Binding-site contacts:
Ligand atom C18 contacts residue LYS10 of chain 1.A at 3.8 Å.
Ligand atom C2 contacts residue GLU134 of chain 3.A at 3.8 Å.
Ligand atom O1 contacts residue ILE177 of chain 1.A at 4.0 Å.
Ligand atom O2 contacts residue GLU134 of chain 3.A at 3.3 Å (salt-bridge).
Ligand atom C1 contacts residue GLU133 of chain 3.A at 4.3 Å.
Ligand atom C11 contacts residue PRO131 of chain 3.A at 3.9 Å (hydrophobic).
Ligand atom C12 contacts residue GLU133 of chain 3.A at 3.4 Å.
Ligand atom O3 contacts residue GLU133 of chain 3.A at 3.7 Å.
Ligand atom C19 contacts residue GLU134 of chain 3.A at 3.6 Å.
Ligand atom C7 contacts residue ILE202 of chain 1.A at 3.9 Å (hydrophobic).
Ligand atom O2 contacts residue PRO131 of chain 3.A at 3.2 Å.
Ligand atom C11 contacts residue GLU133 of chain 3.A at 3.6 Å.
Ligand atom C19 contacts residue SER11 of chain 1.A at 3.7 Å.
Ligand atom O2 contacts residue GLU133 of chain 3.A at 3.5 Å.
Ligand atom C14 contacts residue ARG169 of chain 1.A at 3.8 Å.
Ligand atom O1 contacts residue PRO175 of chain 1.A at 4.1 Å.
Ligand atom C4 contacts residue ILE174 of chain 1.A at 4.2 Å (hydrophobic).
Ligand atom O1 contacts residue TYR150 of chain 1.A at 3.7 Å.
Ligand atom C9 contacts residue GLU133 of chain 3.A at 3.9 Å.
Ligand atom C6 contacts residue PRO175 of chain 1.A at 4.0 Å (hydrophobic).
Ligand atom O1 contacts residue ILE174 of chain 1.A at 3.2 Å.
Ligand atom C6 contacts residue PRO176 of chain 1.A at 3.5 Å (hydrophobic).
Ligand atom C1 contacts residue GLU134 of chain 3.A at 3.9 Å.
Ligand atom C3 contacts residue ILE177 of chain 1.A at 3.9 Å (hydrophobic).
Ligand atom C11 contacts residue GLU134 of chain 3.A at 4.3 Å.
Ligand atom C5 contacts residue ILE177 of chain 1.A at 3.9 Å (hydrophobic).
Ligand atom C12 contacts residue PRO131 of chain 3.A at 3.9 Å (hydrophobic).
Ligand atom C4 contacts residue ILE177 of chain 1.A at 3.3 Å (hydrophobic).
Ligand atom C15 contacts residue GLY203 of chain 1.A at 4.0 Å.
Ligand atom C6 contacts residue ILE177 of chain 1.A at 4.2 Å (hydrophobic).
Ligand atom C16 contacts residue TYR165 of chain 1.A at 4.3 Å (hydrophobic).
Ligand atom C5 contacts residue PRO175 of chain 1.A at 4.1 Å (hydrophobic).
Ligand atom C3 contacts residue TYR150 of chain 1.A at 4.2 Å (hydrophobic).
Ligand atom C15 contacts residue ILE202 of chain 1.A at 3.4 Å (hydrophobic).
Ligand atom C7 contacts residue PRO175 of chain 1.A at 4.1 Å (hydrophobic).
Ligand atom C3 contacts residue ILE174 of chain 1.A at 3.9 Å (hydrophobic).
Ligand atom O3 contacts residue ARG169 of chain 1.A at 3.3 Å (salt-bridge).
Ligand atom C4 contacts residue PRO175 of chain 1.A at 3.3 Å (hydrophobic).
Ligand atom C18 contacts residue PRO131 of chain 3.A at 3.9 Å (hydrophobic).
Ligand atom C3 contacts residue PRO175 of chain 1.A at 4.2 Å (hydrophobic).

A protein and the small-molecule ligand that binds it are described below.
Small molecule (SMILES): C[C@]12C=CC(=O)C=C1CC[C@@H]1[C@@H]2C(=O)C[C@@]2(C)[C@H]1CC[C@]2(O)C(O)=CO

Sequence of chain 1.A:
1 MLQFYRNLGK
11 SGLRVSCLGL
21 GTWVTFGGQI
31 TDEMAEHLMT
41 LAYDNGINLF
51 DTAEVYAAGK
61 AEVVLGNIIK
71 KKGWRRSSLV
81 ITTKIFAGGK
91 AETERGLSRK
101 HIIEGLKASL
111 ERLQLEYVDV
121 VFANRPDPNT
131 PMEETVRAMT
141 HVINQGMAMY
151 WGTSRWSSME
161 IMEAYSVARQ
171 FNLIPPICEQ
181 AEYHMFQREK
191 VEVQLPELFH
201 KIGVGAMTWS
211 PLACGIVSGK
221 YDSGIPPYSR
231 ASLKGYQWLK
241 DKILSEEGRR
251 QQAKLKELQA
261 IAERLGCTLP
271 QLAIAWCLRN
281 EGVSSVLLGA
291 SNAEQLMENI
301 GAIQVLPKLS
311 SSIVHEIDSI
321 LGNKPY

Sequence of chain 3.A:
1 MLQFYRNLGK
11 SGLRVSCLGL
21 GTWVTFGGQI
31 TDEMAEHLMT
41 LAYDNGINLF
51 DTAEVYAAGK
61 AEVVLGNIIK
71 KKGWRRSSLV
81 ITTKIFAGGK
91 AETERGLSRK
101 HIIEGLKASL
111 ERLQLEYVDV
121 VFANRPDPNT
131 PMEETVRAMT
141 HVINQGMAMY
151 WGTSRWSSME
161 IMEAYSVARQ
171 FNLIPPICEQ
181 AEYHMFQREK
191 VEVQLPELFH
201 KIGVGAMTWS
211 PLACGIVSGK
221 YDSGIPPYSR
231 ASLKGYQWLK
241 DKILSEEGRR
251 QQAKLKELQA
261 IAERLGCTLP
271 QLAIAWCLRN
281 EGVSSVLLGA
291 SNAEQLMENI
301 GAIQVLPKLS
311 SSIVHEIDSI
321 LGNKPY